Sequence of chain 1.A:
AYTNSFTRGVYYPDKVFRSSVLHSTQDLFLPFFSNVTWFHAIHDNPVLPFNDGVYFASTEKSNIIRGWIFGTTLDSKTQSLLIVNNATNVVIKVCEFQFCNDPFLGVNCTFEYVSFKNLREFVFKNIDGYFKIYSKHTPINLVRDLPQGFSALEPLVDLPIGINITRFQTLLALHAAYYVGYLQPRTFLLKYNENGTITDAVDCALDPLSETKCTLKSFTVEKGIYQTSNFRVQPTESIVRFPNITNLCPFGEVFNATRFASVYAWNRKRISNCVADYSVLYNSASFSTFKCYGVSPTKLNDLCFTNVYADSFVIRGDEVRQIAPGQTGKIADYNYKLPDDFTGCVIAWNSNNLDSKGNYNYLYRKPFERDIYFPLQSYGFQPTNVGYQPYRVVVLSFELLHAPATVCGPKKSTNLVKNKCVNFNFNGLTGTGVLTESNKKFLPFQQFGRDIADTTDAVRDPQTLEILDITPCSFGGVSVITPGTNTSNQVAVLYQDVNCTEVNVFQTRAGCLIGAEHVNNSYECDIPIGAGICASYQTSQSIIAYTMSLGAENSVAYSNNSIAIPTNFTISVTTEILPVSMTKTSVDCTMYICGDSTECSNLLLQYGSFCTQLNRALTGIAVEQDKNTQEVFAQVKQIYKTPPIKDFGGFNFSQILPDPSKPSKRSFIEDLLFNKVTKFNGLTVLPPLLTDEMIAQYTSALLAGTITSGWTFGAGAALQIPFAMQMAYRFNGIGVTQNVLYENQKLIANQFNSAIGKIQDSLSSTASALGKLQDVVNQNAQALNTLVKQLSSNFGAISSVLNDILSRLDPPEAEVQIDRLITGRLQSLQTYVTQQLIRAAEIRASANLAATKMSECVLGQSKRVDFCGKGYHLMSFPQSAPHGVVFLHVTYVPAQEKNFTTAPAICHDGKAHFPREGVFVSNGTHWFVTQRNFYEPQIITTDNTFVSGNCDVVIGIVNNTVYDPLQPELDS

Binding-site contacts:
Ligand atom O7 contacts residue ASN603 of chain 1.A at 3.5 Å (h-bond).
Ligand atom O5 contacts residue ASN603 of chain 1.A at 4.4 Å.
Ligand atom N2 contacts residue ASN603 of chain 1.A at 3.0 Å (h-bond).
Ligand atom C2 contacts residue ASN603 of chain 1.A at 3.5 Å.
Ligand atom C7 contacts residue ASN603 of chain 1.A at 3.0 Å.
Ligand atom C1 contacts residue ASN603 of chain 1.A at 3.3 Å.
Ligand atom C8 contacts residue ASN603 of chain 1.A at 3.5 Å.

This protein binds this small molecule.
Small molecule (SMILES): CC(=O)N[C@@H]1[C@@H](O)[C@H](O)[C@@H](CO)O[C@H]1O